Sequence of chain 2.D:
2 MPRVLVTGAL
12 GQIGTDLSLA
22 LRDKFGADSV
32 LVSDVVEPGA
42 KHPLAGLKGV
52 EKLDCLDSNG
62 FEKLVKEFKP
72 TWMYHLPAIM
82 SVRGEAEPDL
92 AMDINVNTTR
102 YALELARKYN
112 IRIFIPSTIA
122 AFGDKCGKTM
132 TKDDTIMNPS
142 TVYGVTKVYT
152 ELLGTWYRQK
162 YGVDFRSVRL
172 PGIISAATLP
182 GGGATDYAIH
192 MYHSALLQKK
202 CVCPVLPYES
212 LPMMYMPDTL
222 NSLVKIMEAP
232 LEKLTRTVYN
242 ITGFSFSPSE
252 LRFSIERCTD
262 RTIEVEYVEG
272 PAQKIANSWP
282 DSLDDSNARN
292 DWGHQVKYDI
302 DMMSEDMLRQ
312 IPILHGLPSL

Binding-site contacts:
Ligand atom C contacts residue SER82 of chain 2.D at 3.8 Å.
Ligand atom C contacts residue TYR144 of chain 2.D at 3.4 Å (hydrophobic).
Ligand atom O3 contacts residue ALA185 of chain 2.D at 3.3 Å (h-bond).
Ligand atom CB contacts residue THR186 of chain 2.D at 4.0 Å.
Ligand atom CA contacts residue ALA185 of chain 2.D at 4.4 Å (hydrophobic).
Ligand atom OXT contacts residue ALA185 of chain 2.D at 4.2 Å.
Ligand atom CB contacts residue ILE120 of chain 2.D at 3.9 Å (hydrophobic).
Ligand atom CA contacts residue NAD1 of chain 2.T at 4.0 Å.
Ligand atom CA contacts residue THR186 of chain 2.D at 3.8 Å.
Ligand atom C contacts residue MET81 of chain 2.D at 4.5 Å (hydrophobic).
Ligand atom OXT contacts residue TRP280 of chain 2.D at 4.3 Å.
Ligand atom OXT contacts residue MET81 of chain 2.D at 3.7 Å.
Ligand atom CB contacts residue NAD1 of chain 2.T at 3.7 Å.
Ligand atom OXT contacts residue TYR144 of chain 2.D at 3.1 Å.
Ligand atom O3 contacts residue SER82 of chain 2.D at 3.7 Å.
Ligand atom O3 contacts residue THR186 of chain 2.D at 3.0 Å (h-bond).
Ligand atom C contacts residue GLY184 of chain 2.D at 4.4 Å.
Ligand atom O contacts residue THR119 of chain 2.D at 2.8 Å (h-bond).
Ligand atom C contacts residue THR119 of chain 2.D at 3.7 Å.
Ligand atom O contacts residue NAD1 of chain 2.T at 3.2 Å.
Ligand atom CB contacts residue THR119 of chain 2.D at 3.8 Å.
Ligand atom CB contacts residue PRO172 of chain 2.D at 4.2 Å (hydrophobic).
Ligand atom CB contacts residue TRP280 of chain 2.D at 3.9 Å (hydrophobic).
Ligand atom CA contacts residue TRP280 of chain 2.D at 3.7 Å (hydrophobic).
Ligand atom O contacts residue ALA121 of chain 2.D at 4.5 Å.
Ligand atom C contacts residue NAD1 of chain 2.T at 4.0 Å.
Ligand atom CA contacts residue GLY184 of chain 2.D at 4.4 Å.
Ligand atom O contacts residue TYR144 of chain 2.D at 2.5 Å (h-bond).
Ligand atom O3 contacts residue TRP280 of chain 2.D at 3.7 Å.
Ligand atom CA contacts residue THR119 of chain 2.D at 4.3 Å.
Ligand atom O3 contacts residue GLY184 of chain 2.D at 3.5 Å.
Ligand atom C contacts residue TRP280 of chain 2.D at 4.3 Å (hydrophobic).
Ligand atom OXT contacts residue GLY184 of chain 2.D at 3.6 Å.
Ligand atom CA contacts residue SER82 of chain 2.D at 4.1 Å.
Ligand atom CB contacts residue GLY173 of chain 2.D at 4.0 Å.
Ligand atom OXT contacts residue SER82 of chain 2.D at 2.7 Å (h-bond).

A small-molecule ligand and the protein it binds are described below.
Small molecule (SMILES): CC(=O)C(=O)O